The protein below binds the small molecule below.
Small molecule (SMILES): CC(=O)N[C@H]1[C@H](O[C@H]2[C@H](O)[C@@H](NC(C)=O)CO[C@@H]2CO)O[C@H](CO)[C@@H](O)[C@@H]1O

Binding-site contacts:
Ligand atom O6 contacts residue NAG1 of chain 1.D at 3.0 Å (h-bond).
Ligand atom C3 contacts residue NAG1 of chain 1.D at 4.0 Å.
Ligand atom C7 contacts residue THR520 of chain 1.A at 4.1 Å.
Ligand atom C7 contacts residue SER524 of chain 1.A at 3.7 Å.
Ligand atom O3 contacts residue NAG1 of chain 1.D at 3.5 Å (h-bond).
Ligand atom C7 contacts residue NAG2 of chain 1.D at 4.0 Å.
Ligand atom C8 contacts residue THR520 of chain 1.A at 4.4 Å.
Ligand atom C3 contacts residue ASN546 of chain 1.A at 3.8 Å.
Ligand atom O6 contacts residue VAL573 of chain 1.A at 3.7 Å.
Ligand atom C3 contacts residue ASP522 of chain 1.A at 4.0 Å.
Ligand atom C7 contacts residue ASP522 of chain 1.A at 3.9 Å.
Ligand atom C1 contacts residue ASN546 of chain 1.A at 1.5 Å.
Ligand atom C4 contacts residue ASN546 of chain 1.A at 4.3 Å.
Ligand atom O4 contacts residue NAG1 of chain 1.D at 4.0 Å.
Ligand atom C8 contacts residue PHE544 of chain 1.A at 3.7 Å (hydrophobic).
Ligand atom C8 contacts residue SER524 of chain 1.A at 3.5 Å.
Ligand atom O5 contacts residue ASN546 of chain 1.A at 2.3 Å (h-bond).
Ligand atom O7 contacts residue NAG2 of chain 1.D at 3.5 Å (h-bond).
Ligand atom O3 contacts residue NAG2 of chain 1.D at 3.3 Å (h-bond).
Ligand atom C5 contacts residue ASN546 of chain 1.A at 3.7 Å.
Ligand atom N2 contacts residue ASN546 of chain 1.A at 2.9 Å (h-bond).
Ligand atom O5 contacts residue VAL573 of chain 1.A at 3.7 Å.
Ligand atom C1 contacts residue ASP522 of chain 1.A at 4.0 Å.
Ligand atom C2 contacts residue ASN546 of chain 1.A at 2.4 Å.
Ligand atom C8 contacts residue ASP522 of chain 1.A at 3.7 Å.
Ligand atom C1 contacts residue VAL573 of chain 1.A at 4.0 Å (hydrophobic).
Ligand atom C6 contacts residue NAG1 of chain 1.D at 3.7 Å.
Ligand atom C7 contacts residue ASN546 of chain 1.A at 3.9 Å.
Ligand atom O7 contacts residue THR520 of chain 1.A at 3.1 Å (h-bond).
Ligand atom C2 contacts residue ASP522 of chain 1.A at 3.9 Å.
Ligand atom O7 contacts residue ASN546 of chain 1.A at 4.1 Å.
Ligand atom C8 contacts residue NAG1 of chain 1.D at 3.4 Å.
Ligand atom O6 contacts residue PHE544 of chain 1.A at 4.2 Å.
Ligand atom N2 contacts residue SER524 of chain 1.A at 3.7 Å.
Ligand atom N2 contacts residue ASP522 of chain 1.A at 3.1 Å (salt-bridge).
Ligand atom C8 contacts residue NAG2 of chain 1.D at 3.8 Å.
Ligand atom C6 contacts residue PHE544 of chain 1.A at 4.3 Å (hydrophobic).

Sequence of chain 1.A:
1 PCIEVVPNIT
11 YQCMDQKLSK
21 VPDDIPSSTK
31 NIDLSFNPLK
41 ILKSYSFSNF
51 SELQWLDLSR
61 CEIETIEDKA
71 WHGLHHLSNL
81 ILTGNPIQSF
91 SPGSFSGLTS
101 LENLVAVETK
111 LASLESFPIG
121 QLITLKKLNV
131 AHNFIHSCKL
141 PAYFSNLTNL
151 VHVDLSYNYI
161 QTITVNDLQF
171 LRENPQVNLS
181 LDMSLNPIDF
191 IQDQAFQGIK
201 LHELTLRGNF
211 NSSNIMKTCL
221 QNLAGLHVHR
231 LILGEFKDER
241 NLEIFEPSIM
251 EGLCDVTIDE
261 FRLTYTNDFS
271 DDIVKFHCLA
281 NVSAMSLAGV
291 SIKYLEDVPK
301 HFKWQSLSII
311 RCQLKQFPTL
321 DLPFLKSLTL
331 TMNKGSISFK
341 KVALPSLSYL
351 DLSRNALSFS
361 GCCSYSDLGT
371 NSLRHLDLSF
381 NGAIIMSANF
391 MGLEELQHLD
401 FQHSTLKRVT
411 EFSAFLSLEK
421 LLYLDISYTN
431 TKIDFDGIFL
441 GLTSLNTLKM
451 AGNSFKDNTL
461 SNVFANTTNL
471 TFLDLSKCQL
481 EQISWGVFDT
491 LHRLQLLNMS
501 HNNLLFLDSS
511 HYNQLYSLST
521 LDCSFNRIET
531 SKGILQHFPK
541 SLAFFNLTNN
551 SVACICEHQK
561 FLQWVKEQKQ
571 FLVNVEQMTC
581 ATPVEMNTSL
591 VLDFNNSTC